The small molecule below binds the protein below.
Small molecule (SMILES): CC(=O)N[C@@H]1[C@@H](O)[C@H](O)[C@@H](CO)O[C@H]1O

Sequence of chain 4.A:
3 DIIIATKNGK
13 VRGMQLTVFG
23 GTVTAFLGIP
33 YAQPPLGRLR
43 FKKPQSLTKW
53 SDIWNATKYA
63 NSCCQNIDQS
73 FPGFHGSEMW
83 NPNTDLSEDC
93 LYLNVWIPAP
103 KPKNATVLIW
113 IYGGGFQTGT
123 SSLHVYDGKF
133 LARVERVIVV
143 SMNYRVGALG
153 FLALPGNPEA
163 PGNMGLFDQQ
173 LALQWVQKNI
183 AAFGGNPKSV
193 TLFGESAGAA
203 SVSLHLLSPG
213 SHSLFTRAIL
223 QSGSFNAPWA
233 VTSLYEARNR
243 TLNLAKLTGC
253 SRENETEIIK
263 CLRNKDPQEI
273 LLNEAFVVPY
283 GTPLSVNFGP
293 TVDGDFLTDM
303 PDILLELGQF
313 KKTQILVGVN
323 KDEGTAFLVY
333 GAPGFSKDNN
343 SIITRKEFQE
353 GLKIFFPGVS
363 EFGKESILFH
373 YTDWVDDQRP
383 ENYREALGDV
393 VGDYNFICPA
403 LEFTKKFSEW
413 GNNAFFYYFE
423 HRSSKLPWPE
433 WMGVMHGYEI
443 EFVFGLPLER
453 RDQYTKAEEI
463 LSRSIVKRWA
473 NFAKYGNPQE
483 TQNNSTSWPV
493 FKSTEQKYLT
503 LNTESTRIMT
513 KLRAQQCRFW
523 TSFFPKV

Binding-site contacts:
Ligand atom C5 contacts residue THR258 of chain 4.A at 4.2 Å.
Ligand atom N2 contacts residue ASN256 of chain 4.A at 3.0 Å (h-bond).
Ligand atom C2 contacts residue ASN256 of chain 4.A at 2.5 Å.
Ligand atom O7 contacts residue ASN256 of chain 4.A at 3.6 Å.
Ligand atom O5 contacts residue GLU259 of chain 4.A at 4.4 Å.
Ligand atom O5 contacts residue ASN256 of chain 4.A at 2.4 Å (h-bond).
Ligand atom C4 contacts residue ASN256 of chain 4.A at 4.2 Å.
Ligand atom C1 contacts residue ASN256 of chain 4.A at 1.4 Å.
Ligand atom C3 contacts residue ASN256 of chain 4.A at 3.8 Å.
Ligand atom C5 contacts residue ASN256 of chain 4.A at 3.6 Å.
Ligand atom C7 contacts residue ASN256 of chain 4.A at 3.6 Å.
Ligand atom C6 contacts residue THR258 of chain 4.A at 4.0 Å.